Sequence of chain 1.A:
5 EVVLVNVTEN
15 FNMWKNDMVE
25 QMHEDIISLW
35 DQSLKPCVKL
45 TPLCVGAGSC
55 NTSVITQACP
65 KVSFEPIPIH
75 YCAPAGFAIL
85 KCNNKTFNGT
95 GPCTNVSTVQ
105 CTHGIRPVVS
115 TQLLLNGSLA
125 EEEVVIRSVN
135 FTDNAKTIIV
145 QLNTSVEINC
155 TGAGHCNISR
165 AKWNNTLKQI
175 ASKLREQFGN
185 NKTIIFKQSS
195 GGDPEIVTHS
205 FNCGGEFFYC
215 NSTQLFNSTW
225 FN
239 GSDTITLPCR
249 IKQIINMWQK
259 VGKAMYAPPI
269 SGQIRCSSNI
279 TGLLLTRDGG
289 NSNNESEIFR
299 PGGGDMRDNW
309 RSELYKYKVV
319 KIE

Binding-site contacts:
Ligand atom N2 contacts residue NAG1 of chain 1.R at 4.4 Å.
Ligand atom C5 contacts residue SER275 of chain 1.A at 4.4 Å.
Ligand atom C1 contacts residue ASN120 of chain 1.A at 1.4 Å.
Ligand atom C3 contacts residue SER275 of chain 1.A at 3.7 Å.
Ligand atom C1 contacts residue ARG110 of chain 1.A at 3.3 Å.
Ligand atom C2 contacts residue NAG1 of chain 1.R at 4.2 Å.
Ligand atom C7 contacts residue ASN120 of chain 1.A at 3.8 Å.
Ligand atom O3 contacts residue NAG1 of chain 1.R at 4.4 Å.
Ligand atom O7 contacts residue NAG1 of chain 1.R at 3.4 Å (h-bond).
Ligand atom C8 contacts residue ASN120 of chain 1.A at 3.9 Å.
Ligand atom C8 contacts residue NAG1 of chain 1.R at 3.9 Å.
Ligand atom C7 contacts residue ARG110 of chain 1.A at 3.4 Å.
Ligand atom C7 contacts residue NAG1 of chain 1.R at 3.7 Å.
Ligand atom O4 contacts residue SER275 of chain 1.A at 4.3 Å.
Ligand atom O6 contacts residue VAL112 of chain 1.A at 4.2 Å.
Ligand atom O5 contacts residue SER275 of chain 1.A at 4.3 Å.
Ligand atom C8 contacts residue ARG110 of chain 1.A at 3.1 Å.
Ligand atom N2 contacts residue ARG110 of chain 1.A at 2.8 Å (salt-bridge).
Ligand atom C5 contacts residue ASN120 of chain 1.A at 3.7 Å.
Ligand atom C1 contacts residue SER276 of chain 1.A at 4.4 Å.
Ligand atom O3 contacts residue SER275 of chain 1.A at 3.4 Å (h-bond).
Ligand atom O6 contacts residue SER276 of chain 1.A at 4.5 Å.
Ligand atom O5 contacts residue SER276 of chain 1.A at 3.3 Å (h-bond).
Ligand atom C2 contacts residue ASN120 of chain 1.A at 2.5 Å.
Ligand atom O5 contacts residue ASN120 of chain 1.A at 2.4 Å (h-bond).
Ligand atom C4 contacts residue SER275 of chain 1.A at 3.4 Å.
Ligand atom C2 contacts residue SER275 of chain 1.A at 3.8 Å.
Ligand atom C4 contacts residue SER276 of chain 1.A at 3.8 Å.
Ligand atom C6 contacts residue SER276 of chain 1.A at 3.3 Å.
Ligand atom C4 contacts residue ASN120 of chain 1.A at 4.2 Å.
Ligand atom C3 contacts residue ASN120 of chain 1.A at 3.8 Å.
Ligand atom N2 contacts residue ASN120 of chain 1.A at 2.9 Å (h-bond).
Ligand atom C5 contacts residue SER276 of chain 1.A at 3.6 Å.
Ligand atom O4 contacts residue CYS274 of chain 1.A at 4.4 Å.
Ligand atom C2 contacts residue ARG110 of chain 1.A at 3.6 Å.

The protein below binds the small molecule below.
Small molecule (SMILES): CC(=O)N[C@@H]1[C@@H](O)[C@H](O)[C@@H](CO)O[C@H]1O